Sequence of chain 7.QA:
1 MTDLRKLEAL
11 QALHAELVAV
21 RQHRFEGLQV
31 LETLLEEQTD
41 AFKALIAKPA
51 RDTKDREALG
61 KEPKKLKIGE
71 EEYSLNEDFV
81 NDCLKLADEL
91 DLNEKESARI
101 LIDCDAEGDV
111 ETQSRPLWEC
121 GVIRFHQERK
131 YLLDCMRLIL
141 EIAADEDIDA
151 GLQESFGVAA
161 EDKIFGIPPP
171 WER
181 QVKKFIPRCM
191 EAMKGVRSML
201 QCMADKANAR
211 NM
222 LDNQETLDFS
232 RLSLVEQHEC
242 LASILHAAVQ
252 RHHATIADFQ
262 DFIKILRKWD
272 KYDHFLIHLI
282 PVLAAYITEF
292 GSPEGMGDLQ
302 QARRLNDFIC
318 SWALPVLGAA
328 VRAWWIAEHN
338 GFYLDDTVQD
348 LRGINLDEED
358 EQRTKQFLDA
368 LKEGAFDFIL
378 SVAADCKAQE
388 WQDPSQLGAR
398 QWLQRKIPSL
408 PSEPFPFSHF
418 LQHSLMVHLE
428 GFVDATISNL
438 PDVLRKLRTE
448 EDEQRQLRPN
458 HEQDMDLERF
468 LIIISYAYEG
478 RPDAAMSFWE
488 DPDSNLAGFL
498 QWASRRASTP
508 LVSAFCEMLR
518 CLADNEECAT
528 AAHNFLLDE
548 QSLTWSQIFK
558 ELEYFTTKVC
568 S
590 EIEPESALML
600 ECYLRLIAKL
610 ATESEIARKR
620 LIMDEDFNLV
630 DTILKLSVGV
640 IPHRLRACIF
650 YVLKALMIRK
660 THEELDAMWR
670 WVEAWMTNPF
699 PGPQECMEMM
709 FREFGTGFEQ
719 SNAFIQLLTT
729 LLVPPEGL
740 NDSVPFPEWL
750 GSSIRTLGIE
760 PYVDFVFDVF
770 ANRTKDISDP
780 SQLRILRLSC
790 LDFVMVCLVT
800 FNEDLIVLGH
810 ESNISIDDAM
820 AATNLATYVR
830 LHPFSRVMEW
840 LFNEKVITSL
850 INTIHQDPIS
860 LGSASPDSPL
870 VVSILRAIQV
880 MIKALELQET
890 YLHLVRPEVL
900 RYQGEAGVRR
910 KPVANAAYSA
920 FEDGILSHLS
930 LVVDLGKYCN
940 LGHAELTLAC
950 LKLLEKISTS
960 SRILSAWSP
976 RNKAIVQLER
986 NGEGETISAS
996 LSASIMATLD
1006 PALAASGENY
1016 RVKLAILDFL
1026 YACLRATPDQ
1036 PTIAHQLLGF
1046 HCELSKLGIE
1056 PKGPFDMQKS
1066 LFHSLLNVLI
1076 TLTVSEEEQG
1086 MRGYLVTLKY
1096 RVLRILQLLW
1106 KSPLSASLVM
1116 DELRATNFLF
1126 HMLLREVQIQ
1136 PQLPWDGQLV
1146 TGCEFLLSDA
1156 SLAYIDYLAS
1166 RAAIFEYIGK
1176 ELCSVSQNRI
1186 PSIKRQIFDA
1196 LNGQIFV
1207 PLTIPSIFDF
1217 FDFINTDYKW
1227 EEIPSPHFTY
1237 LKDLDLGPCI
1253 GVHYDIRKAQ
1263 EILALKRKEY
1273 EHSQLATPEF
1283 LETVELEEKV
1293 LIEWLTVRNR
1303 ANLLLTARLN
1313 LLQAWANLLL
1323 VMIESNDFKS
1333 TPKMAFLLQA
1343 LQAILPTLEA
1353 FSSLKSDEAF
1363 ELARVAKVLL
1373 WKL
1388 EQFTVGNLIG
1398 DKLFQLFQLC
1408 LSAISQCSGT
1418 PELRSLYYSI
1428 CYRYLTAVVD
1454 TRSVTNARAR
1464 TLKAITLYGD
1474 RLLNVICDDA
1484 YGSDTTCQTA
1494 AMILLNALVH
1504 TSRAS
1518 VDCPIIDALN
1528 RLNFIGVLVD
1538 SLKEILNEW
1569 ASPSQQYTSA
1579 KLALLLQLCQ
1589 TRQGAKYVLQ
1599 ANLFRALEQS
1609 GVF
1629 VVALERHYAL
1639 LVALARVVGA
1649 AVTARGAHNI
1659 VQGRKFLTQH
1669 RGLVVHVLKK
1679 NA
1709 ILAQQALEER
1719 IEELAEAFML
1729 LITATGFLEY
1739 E

Binding-site contacts:
Ligand atom CG contacts residue ALA1120 of chain 7.QA at 4.4 Å (hydrophobic).
Ligand atom CG contacts residue HIS1126 of chain 7.QA at 4.3 Å.
Ligand atom CZ contacts residue GLN1063 of chain 7.QA at 4.1 Å.
Ligand atom O contacts residue GLN1063 of chain 7.QA at 2.9 Å (h-bond).
Ligand atom CA contacts residue HIS1126 of chain 7.QA at 4.3 Å.
Ligand atom OH contacts residue GLN1063 of chain 7.QA at 3.7 Å.
Ligand atom O contacts residue VAL1202 of chain 7.QA at 3.2 Å.
Ligand atom CD1 contacts residue GLN1063 of chain 7.QA at 3.8 Å.
Ligand atom CZ contacts residue ASN1072 of chain 7.QA at 3.5 Å.
Ligand atom CD2 contacts residue PHE1125 of chain 7.QA at 4.2 Å (hydrophobic).
Ligand atom CD1 contacts residue THR1121 of chain 7.QA at 3.0 Å.
Ligand atom SD contacts residue ASN1072 of chain 7.QA at 3.7 Å.
Ligand atom CB contacts residue THR1121 of chain 7.QA at 3.3 Å.
Ligand atom CD2 contacts residue HIS1126 of chain 7.QA at 3.4 Å.
Ligand atom C contacts residue GLN1063 of chain 7.QA at 3.9 Å.
Ligand atom OH contacts residue ASN1072 of chain 7.QA at 3.1 Å (h-bond).
Ligand atom O contacts residue HIS1126 of chain 7.QA at 3.3 Å (h-bond).
Ligand atom CD1 contacts residue ALA1120 of chain 7.QA at 4.3 Å (hydrophobic).
Ligand atom O contacts residue THR1121 of chain 7.QA at 4.0 Å.
Ligand atom CB contacts residue GLN1063 of chain 7.QA at 4.5 Å.
Ligand atom CD2 contacts residue THR1121 of chain 7.QA at 4.0 Å.
Ligand atom CE2 contacts residue ASN1072 of chain 7.QA at 4.4 Å.
Ligand atom CG contacts residue THR1121 of chain 7.QA at 3.3 Å.
Ligand atom CD2 contacts residue GLN1063 of chain 7.QA at 3.6 Å.
Ligand atom OH contacts residue HIS1068 of chain 7.QA at 3.8 Å.
Ligand atom CG contacts residue ASN1072 of chain 7.QA at 4.2 Å.
Ligand atom CD1 contacts residue PHE1125 of chain 7.QA at 3.6 Å (hydrophobic).
Ligand atom CA contacts residue GLN1063 of chain 7.QA at 4.3 Å.
Ligand atom CD2 contacts residue LEU1129 of chain 7.QA at 4.2 Å (hydrophobic).
Ligand atom CD2 contacts residue ALA1120 of chain 7.QA at 3.5 Å (hydrophobic).
Ligand atom CE1 contacts residue ASN1072 of chain 7.QA at 3.3 Å.
Ligand atom CE2 contacts residue GLN1063 of chain 7.QA at 3.3 Å.
Ligand atom CD1 contacts residue ASN1072 of chain 7.QA at 4.0 Å.
Ligand atom C contacts residue HIS1126 of chain 7.QA at 4.0 Å.
Ligand atom CG contacts residue GLN1063 of chain 7.QA at 4.3 Å.
Ligand atom CE1 contacts residue THR1121 of chain 7.QA at 3.9 Å.
Ligand atom C contacts residue VAL1202 of chain 7.QA at 4.2 Å (hydrophobic).
Ligand atom CG2 contacts residue GLN1063 of chain 7.QA at 3.3 Å.
Ligand atom CD1 contacts residue ASN1122 of chain 7.QA at 4.3 Å.
Ligand atom CD2 contacts residue THR1121 of chain 7.QA at 4.3 Å.

A small-molecule ligand and the protein it binds are described below.
Small molecule (SMILES): CC[C@H](C)[C@H](N)C(=O)N[C@@H](CC(C)C)C(=O)N1CCC[C@H]1C(=O)N[C@@H](CCSC)C(=O)N[C@@H](Cc1ccc(O)cc1)C(=O)N[C@@H](CCCCN)C(=O)N[C@@H](CC(C)C)C(=O)N[C@@H](CO)C(=O)N1CCC[C@H]1C=O